Binding-site contacts:
Ligand atom C4 contacts residue TRP97 of chain 1.B at 3.5 Å (hydrophobic).
Ligand atom C1 contacts residue ARG222 of chain 1.B at 3.7 Å.
Ligand atom O5 contacts residue LYS106 of chain 1.B at 4.1 Å.
Ligand atom O6 contacts residue PRO143 of chain 1.B at 3.5 Å.
Ligand atom C3 contacts residue ARG222 of chain 1.B at 4.3 Å.
Ligand atom O6 contacts residue GLU144 of chain 1.B at 2.8 Å (salt-bridge).
Ligand atom C3 contacts residue VAL142 of chain 1.B at 4.1 Å (hydrophobic).
Ligand atom O5 contacts residue GLU144 of chain 1.B at 2.7 Å (salt-bridge).
Ligand atom C2 contacts residue LYS106 of chain 1.B at 3.8 Å.
Ligand atom O6 contacts residue LYS106 of chain 1.B at 2.8 Å (salt-bridge).
Ligand atom O5 contacts residue LEU220 of chain 1.B at 3.7 Å.
Ligand atom O6 contacts residue VAL142 of chain 1.B at 4.1 Å.
Ligand atom C2 contacts residue GLU144 of chain 1.B at 3.8 Å.
Ligand atom C4 contacts residue VAL142 of chain 1.B at 4.1 Å (hydrophobic).
Ligand atom C3 contacts residue LYS106 of chain 1.B at 3.7 Å.
Ligand atom C4 contacts residue LYS106 of chain 1.B at 4.2 Å.
Ligand atom C3 contacts residue GLU144 of chain 1.B at 3.5 Å.
Ligand atom C4 contacts residue ARG222 of chain 1.B at 4.0 Å.
Ligand atom C1 contacts residue LYS221 of chain 1.B at 4.0 Å.

Sequence of chain 1.B:
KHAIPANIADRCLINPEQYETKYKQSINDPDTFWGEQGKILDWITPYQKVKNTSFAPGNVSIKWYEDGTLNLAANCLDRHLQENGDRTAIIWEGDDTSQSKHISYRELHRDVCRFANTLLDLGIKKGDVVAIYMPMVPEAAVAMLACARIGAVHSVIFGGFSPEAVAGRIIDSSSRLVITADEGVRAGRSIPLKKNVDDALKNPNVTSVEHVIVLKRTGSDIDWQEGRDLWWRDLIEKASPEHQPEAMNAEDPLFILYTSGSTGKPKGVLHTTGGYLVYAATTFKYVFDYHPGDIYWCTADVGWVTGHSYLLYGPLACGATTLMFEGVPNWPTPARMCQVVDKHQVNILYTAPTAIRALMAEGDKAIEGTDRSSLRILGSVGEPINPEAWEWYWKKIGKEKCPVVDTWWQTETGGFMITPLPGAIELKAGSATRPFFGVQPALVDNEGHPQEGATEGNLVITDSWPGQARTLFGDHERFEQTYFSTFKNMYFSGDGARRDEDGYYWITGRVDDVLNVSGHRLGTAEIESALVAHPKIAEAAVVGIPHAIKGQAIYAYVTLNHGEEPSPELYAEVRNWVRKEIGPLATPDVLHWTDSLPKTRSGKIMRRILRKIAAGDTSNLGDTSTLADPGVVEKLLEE

This protein binds this small molecule.
Small molecule (SMILES): C[C@@H](O)[C@@H](C)O